This small molecule binds to this protein.
Small molecule (SMILES): Nc1ccn([C@H]2C[C@H](O[P](=O)(O)OC[C@H]3O[C@@H](n4cnc5c(N)ncnc54)C[C@@H]3O[P](=O)(O)OC[C@H]3O[C@@H](n4ccc(N)nc4=O)C[C@@H]3O)[C@@H](CO[P](=O)(O)O[C@H]3C[C@H](n4ccc(N)nc4=O)O[C@@H]3CO[P](=O)(O)O[C@H]3C[C@H](n4cnc5c(N)ncnc54)O[C@@H]3CO[P](=O)(O)O[C@H]3C[C@H](n4cnc5c(N)ncnc54)O[C@@H]3CO[P](=O)(O)O[C@H]3C[C@H](n4ccc(N)nc4=O)O[C@@H]3COP(=O)=O)O2)c(=O)n1

Sequence of chain 4.U:
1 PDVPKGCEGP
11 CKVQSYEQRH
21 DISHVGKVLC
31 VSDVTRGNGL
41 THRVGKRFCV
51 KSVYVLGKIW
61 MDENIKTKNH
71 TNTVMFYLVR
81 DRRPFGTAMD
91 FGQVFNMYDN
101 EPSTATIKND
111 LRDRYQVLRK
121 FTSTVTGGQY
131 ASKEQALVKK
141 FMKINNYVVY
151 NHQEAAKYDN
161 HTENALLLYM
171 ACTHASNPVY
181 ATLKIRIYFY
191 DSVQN

Sequence of chain 4.M:
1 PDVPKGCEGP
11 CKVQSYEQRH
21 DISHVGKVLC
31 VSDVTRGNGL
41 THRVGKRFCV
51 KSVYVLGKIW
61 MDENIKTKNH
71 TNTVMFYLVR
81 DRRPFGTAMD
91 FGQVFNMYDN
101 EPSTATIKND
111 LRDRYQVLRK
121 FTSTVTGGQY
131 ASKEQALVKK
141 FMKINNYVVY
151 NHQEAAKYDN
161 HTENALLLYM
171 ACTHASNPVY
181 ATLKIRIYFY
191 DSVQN

Binding-site contacts:
Ligand atom O4' contacts residue ARG80 of chain 4.U at 3.5 Å (salt-bridge).
Ligand atom N4 contacts residue LYS51 of chain 4.M at 3.3 Å.
Ligand atom O5' contacts residue ARG112 of chain 4.U at 3.4 Å.
Ligand atom C3' contacts residue TYR188 of chain 4.M at 3.1 Å (hydrophobic).
Ligand atom O3' contacts residue ASP113 of chain 4.U at 3.3 Å (salt-bridge).
Ligand atom C5' contacts residue ARG47 of chain 4.G at 3.3 Å.
Ligand atom OP1 contacts residue ASP113 of chain 4.U at 2.8 Å (salt-bridge).
Ligand atom C2' contacts residue CYS11 of chain 4.M at 3.6 Å (hydrophobic).
Ligand atom O3' contacts residue ASN195 of chain 4.G at 3.5 Å (h-bond).
Ligand atom O3' contacts residue LEU118 of chain 4.U at 3.5 Å (h-bond).
Ligand atom C2 contacts residue PHE141 of chain 4.M at 3.4 Å (hydrophobic).
Ligand atom O4' contacts residue GLN116 of chain 4.U at 3.6 Å.
Ligand atom OP1 contacts residue ARG47 of chain 4.G at 3.2 Å (salt-bridge).
Ligand atom N1 contacts residue PHE141 of chain 4.M at 3.4 Å.
Ligand atom OP1 contacts residue ARG112 of chain 4.U at 2.7 Å (salt-bridge).
Ligand atom O3' contacts residue ARG47 of chain 4.G at 3.4 Å (salt-bridge).
Ligand atom C5 contacts residue PHE141 of chain 4.M at 3.4 Å (hydrophobic).
Ligand atom C6 contacts residue PHE141 of chain 4.M at 3.4 Å (hydrophobic).
Ligand atom OP2 contacts residue ASN195 of chain 4.G at 3.0 Å (h-bond).
Ligand atom OP2 contacts residue TYR188 of chain 4.M at 2.8 Å (h-bond).
Ligand atom N6 contacts residue PHE141 of chain 4.M at 3.6 Å.
Ligand atom P contacts residue TYR188 of chain 4.M at 3.4 Å.
Ligand atom OP2 contacts residue TYR54 of chain 4.M at 2.8 Å (h-bond).
Ligand atom C5' contacts residue ASP113 of chain 4.U at 3.2 Å.
Ligand atom OP2 contacts residue ARG186 of chain 4.M at 3.0 Å (salt-bridge).
Ligand atom O3' contacts residue ARG82 of chain 4.U at 3.2 Å (salt-bridge).
Ligand atom O3' contacts residue TYR188 of chain 4.M at 2.8 Å (h-bond).
Ligand atom OP2 contacts residue ASN195 of chain 4.G at 3.5 Å.
Ligand atom OP1 contacts residue ARG119 of chain 4.U at 3.5 Å.
Ligand atom O2 contacts residue TYR188 of chain 4.M at 3.0 Å.
Ligand atom C2' contacts residue TYR188 of chain 4.M at 3.1 Å (hydrophobic).
Ligand atom C4 contacts residue PHE141 of chain 4.M at 3.4 Å (hydrophobic).
Ligand atom C5 contacts residue ASP2 of chain 4.M at 3.6 Å.
Ligand atom P contacts residue ASP113 of chain 4.U at 3.5 Å.
Ligand atom C2' contacts residue ASN195 of chain 4.G at 3.6 Å.
Ligand atom OP1 contacts residue LYS120 of chain 4.U at 2.9 Å (salt-bridge).
Ligand atom C5' contacts residue LYS120 of chain 4.U at 3.6 Å.
Ligand atom OP2 contacts residue LYS120 of chain 4.U at 2.7 Å (salt-bridge).
Ligand atom OP1 contacts residue ARG82 of chain 4.U at 2.9 Å (salt-bridge).
Ligand atom N3 contacts residue PHE141 of chain 4.M at 3.5 Å.

Sequence of chain 4.G:
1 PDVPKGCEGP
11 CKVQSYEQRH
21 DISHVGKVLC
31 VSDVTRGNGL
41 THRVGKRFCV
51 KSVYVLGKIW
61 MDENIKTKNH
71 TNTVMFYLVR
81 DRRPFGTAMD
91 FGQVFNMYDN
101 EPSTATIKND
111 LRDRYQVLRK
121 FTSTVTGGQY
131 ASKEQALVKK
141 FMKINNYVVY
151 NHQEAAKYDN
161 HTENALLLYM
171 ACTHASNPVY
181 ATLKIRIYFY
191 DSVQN